Sequence of chain 1.C:
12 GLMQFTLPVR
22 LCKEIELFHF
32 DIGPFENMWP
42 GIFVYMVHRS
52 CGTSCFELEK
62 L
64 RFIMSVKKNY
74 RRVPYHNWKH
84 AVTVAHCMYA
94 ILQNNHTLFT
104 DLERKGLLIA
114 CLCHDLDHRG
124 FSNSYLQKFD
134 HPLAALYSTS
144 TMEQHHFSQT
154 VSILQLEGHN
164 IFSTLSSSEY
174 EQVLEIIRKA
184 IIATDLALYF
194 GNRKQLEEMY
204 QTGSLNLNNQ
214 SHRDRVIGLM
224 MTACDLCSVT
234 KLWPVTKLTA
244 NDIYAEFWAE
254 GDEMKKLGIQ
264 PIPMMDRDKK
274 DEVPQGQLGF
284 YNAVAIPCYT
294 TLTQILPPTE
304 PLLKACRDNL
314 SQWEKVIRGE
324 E

Binding-site contacts:
Ligand atom C5 contacts residue PHE283 of chain 1.C at 3.8 Å (hydrophobic).
Ligand atom C16 contacts residue GLY279 of chain 1.C at 3.5 Å.
Ligand atom C1 contacts residue LEU229 of chain 1.C at 3.8 Å (hydrophobic).
Ligand atom C11 contacts residue MET267 of chain 1.C at 3.3 Å (hydrophobic).
Ligand atom N17 contacts residue GLY279 of chain 1.C at 3.8 Å.
Ligand atom C10 contacts residue PHE283 of chain 1.C at 3.6 Å (hydrophobic).
Ligand atom C6 contacts residue ILE246 of chain 1.C at 3.7 Å (hydrophobic).
Ligand atom C7 contacts residue GLN280 of chain 1.C at 3.8 Å.
Ligand atom C26 contacts residue GLU275 of chain 1.C at 3.2 Å.
Ligand atom C9 contacts residue PHE283 of chain 1.C at 3.6 Å (hydrophobic).
Ligand atom C4 contacts residue PHE283 of chain 1.C at 3.7 Å (hydrophobic).
Ligand atom C16 contacts residue MET267 of chain 1.C at 3.7 Å (hydrophobic).
Ligand atom C24 contacts residue TYR247 of chain 1.C at 3.8 Å (hydrophobic).
Ligand atom N17 contacts residue TYR247 of chain 1.C at 2.5 Å (h-bond).
Ligand atom C14 contacts residue MET267 of chain 1.C at 3.5 Å (hydrophobic).
Ligand atom N15 contacts residue MET267 of chain 1.C at 3.5 Å.
Ligand atom C6 contacts residue SER231 of chain 1.C at 3.7 Å.
Ligand atom C27 contacts residue GLU275 of chain 1.C at 3.8 Å.
Ligand atom C22 contacts residue LEU189 of chain 1.C at 3.8 Å (hydrophobic).
Ligand atom C13 contacts residue MET267 of chain 1.C at 3.7 Å (hydrophobic).
Ligand atom C25 contacts residue PRO266 of chain 1.C at 3.8 Å (hydrophobic).
Ligand atom O30 contacts residue GLN280 of chain 1.C at 2.7 Å (h-bond).
Ligand atom C13 contacts residue TYR247 of chain 1.C at 3.4 Å (hydrophobic).
Ligand atom C12 contacts residue GLN280 of chain 1.C at 3.6 Å.
Ligand atom C16 contacts residue TYR247 of chain 1.C at 3.6 Å (hydrophobic).
Ligand atom N3 contacts residue PHE283 of chain 1.C at 3.8 Å.
Ligand atom C23 contacts residue MET267 of chain 1.C at 3.7 Å (hydrophobic).
Ligand atom C10 contacts residue MET267 of chain 1.C at 3.6 Å (hydrophobic).
Ligand atom C12 contacts residue TYR247 of chain 1.C at 3.7 Å (hydrophobic).
Ligand atom C27 contacts residue PRO266 of chain 1.C at 3.6 Å (hydrophobic).
Ligand atom C19 contacts residue PHE283 of chain 1.C at 3.4 Å (hydrophobic).
Ligand atom C28 contacts residue GLY279 of chain 1.C at 3.5 Å.
Ligand atom C25 contacts residue GLU275 of chain 1.C at 3.2 Å.
Ligand atom C7 contacts residue ILE246 of chain 1.C at 3.6 Å (hydrophobic).
Ligand atom O21 contacts residue PHE283 of chain 1.C at 3.5 Å.
Ligand atom N18 contacts residue PHE283 of chain 1.C at 3.5 Å.
Ligand atom C23 contacts residue GLY279 of chain 1.C at 3.3 Å.
Ligand atom C5 contacts residue ILE246 of chain 1.C at 3.6 Å (hydrophobic).
Ligand atom C24 contacts residue MET267 of chain 1.C at 3.6 Å (hydrophobic).
Ligand atom C26 contacts residue PRO266 of chain 1.C at 3.8 Å (hydrophobic).

This protein binds this small molecule.
Small molecule (SMILES): CNC(=O)c1cc2[nH]c(-c3ccccc3)nc2cc1NC(=O)c1nc(C)ccc1C